Binding-site contacts:
Ligand atom O25 contacts residue HIS241 of chain 1.B at 3.3 Å (h-bond).
Ligand atom C22 contacts residue THR65 of chain 1.B at 3.4 Å.
Ligand atom C2 contacts residue LEU105 of chain 1.B at 4.1 Å (hydrophobic).
Ligand atom C17 contacts residue LEU242 of chain 1.B at 3.6 Å (hydrophobic).
Ligand atom C3 contacts residue PHE122 of chain 1.B at 4.0 Å (hydrophobic).
Ligand atom O25 contacts residue GLY238 of chain 1.B at 3.2 Å (h-bond).
Ligand atom C20 contacts residue PHE122 of chain 1.B at 3.8 Å (hydrophobic).
Ligand atom C17 contacts residue GLY238 of chain 1.B at 3.8 Å.
Ligand atom C2 contacts residue ALA68 of chain 1.B at 4.1 Å (hydrophobic).
Ligand atom C16 contacts residue GLY238 of chain 1.B at 4.1 Å.
Ligand atom C1 contacts residue LEU64 of chain 1.B at 4.2 Å (hydrophobic).
Ligand atom C3 contacts residue GLU71 of chain 1.B at 3.3 Å.
Ligand atom C16 contacts residue HIS241 of chain 1.B at 4.1 Å.
Ligand atom C14 contacts residue MET102 of chain 1.B at 4.2 Å (hydrophobic).
Ligand atom C1 contacts residue ALA68 of chain 1.B at 3.7 Å (hydrophobic).
Ligand atom C6 contacts residue LEU105 of chain 1.B at 4.1 Å (hydrophobic).
Ligand atom C2 contacts residue GLU71 of chain 1.B at 3.5 Å.
Ligand atom C10 contacts residue LEU105 of chain 1.B at 3.8 Å (hydrophobic).
Ligand atom C18 contacts residue LEU242 of chain 1.B at 3.5 Å (hydrophobic).
Ligand atom C19 contacts residue ILE142 of chain 1.B at 4.2 Å (hydrophobic).
Ligand atom O23 contacts residue ARG112 of chain 1.B at 3.2 Å (salt-bridge).
Ligand atom C4 contacts residue LEU105 of chain 1.B at 3.6 Å (hydrophobic).
Ligand atom C19 contacts residue LEU109 of chain 1.B at 3.5 Å (hydrophobic).
Ligand atom C3 contacts residue LEU105 of chain 1.B at 3.9 Å (hydrophobic).
Ligand atom O25 contacts residue LEU242 of chain 1.B at 3.0 Å.
Ligand atom C4 contacts residue PHE122 of chain 1.B at 4.1 Å (hydrophobic).
Ligand atom C6 contacts residue MET106 of chain 1.B at 4.1 Å (hydrophobic).
Ligand atom C5 contacts residue LEU105 of chain 1.B at 3.9 Å (hydrophobic).
Ligand atom C19 contacts residue PHE122 of chain 1.B at 3.9 Å (hydrophobic).
Ligand atom O23 contacts residue LEU67 of chain 1.B at 4.1 Å.
Ligand atom O23 contacts residue PHE122 of chain 1.B at 4.2 Å.
Ligand atom C2 contacts residue PHE122 of chain 1.B at 4.1 Å (hydrophobic).
Ligand atom O23 contacts residue LEU105 of chain 1.B at 3.9 Å.
Ligand atom C22 contacts residue LEU64 of chain 1.B at 3.4 Å (hydrophobic).
Ligand atom O23 contacts residue GLU71 of chain 1.B at 2.6 Å (salt-bridge).
Ligand atom C12 contacts residue VAL253 of chain 1.B at 4.1 Å (hydrophobic).
Ligand atom C17 contacts residue HIS241 of chain 1.B at 4.1 Å.
Ligand atom C21 contacts residue LEU64 of chain 1.B at 3.7 Å (hydrophobic).
Ligand atom C19 contacts residue LEU146 of chain 1.B at 3.9 Å (hydrophobic).
Ligand atom C1 contacts residue LEU105 of chain 1.B at 3.9 Å (hydrophobic).

Sequence of chain 1.B:
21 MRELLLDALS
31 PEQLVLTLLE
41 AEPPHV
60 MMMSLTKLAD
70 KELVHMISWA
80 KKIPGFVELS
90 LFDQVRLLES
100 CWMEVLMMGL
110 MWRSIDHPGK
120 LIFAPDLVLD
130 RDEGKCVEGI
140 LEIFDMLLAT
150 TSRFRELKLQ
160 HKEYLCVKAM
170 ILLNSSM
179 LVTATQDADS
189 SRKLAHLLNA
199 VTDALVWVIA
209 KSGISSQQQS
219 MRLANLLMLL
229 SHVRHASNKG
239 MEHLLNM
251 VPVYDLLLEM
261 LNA

A small-molecule ligand and the protein it binds are described below.
Small molecule (SMILES): CC[C@@H]1Cc2cc(O)ccc2C2=C1c1ccc(O)cc1C[C@H]2CC